Sequence of chain 1.D:
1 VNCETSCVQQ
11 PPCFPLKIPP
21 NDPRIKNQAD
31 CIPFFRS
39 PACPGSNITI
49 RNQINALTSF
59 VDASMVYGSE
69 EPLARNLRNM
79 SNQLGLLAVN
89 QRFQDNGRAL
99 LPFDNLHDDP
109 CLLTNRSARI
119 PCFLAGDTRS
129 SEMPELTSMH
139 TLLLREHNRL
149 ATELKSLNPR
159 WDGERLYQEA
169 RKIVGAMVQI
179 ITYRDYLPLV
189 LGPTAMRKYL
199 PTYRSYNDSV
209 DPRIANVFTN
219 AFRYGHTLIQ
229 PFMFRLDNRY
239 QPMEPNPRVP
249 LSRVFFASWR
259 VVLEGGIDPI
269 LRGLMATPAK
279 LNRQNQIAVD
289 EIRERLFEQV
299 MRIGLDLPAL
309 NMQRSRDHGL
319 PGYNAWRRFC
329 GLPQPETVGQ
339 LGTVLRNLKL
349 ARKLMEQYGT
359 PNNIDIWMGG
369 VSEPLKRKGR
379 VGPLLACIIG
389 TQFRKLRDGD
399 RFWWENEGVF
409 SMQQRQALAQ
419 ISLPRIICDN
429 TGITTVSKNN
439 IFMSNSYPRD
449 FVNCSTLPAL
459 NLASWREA

Binding-site contacts:
Ligand atom O5 contacts residue VAL208 of chain 1.B at 3.4 Å.
Ligand atom C4 contacts residue ARG392 of chain 1.B at 3.5 Å.
Ligand atom C1 contacts residue PHE327 of chain 1.D at 3.5 Å (hydrophobic).
Ligand atom C6 contacts residue ARG392 of chain 1.B at 3.6 Å.
Ligand atom C2 contacts residue ARG326 of chain 1.D at 3.8 Å.
Ligand atom O4 contacts residue TYR197 of chain 1.D at 3.8 Å.
Ligand atom C6 contacts residue PHE327 of chain 1.D at 3.4 Å (hydrophobic).
Ligand atom O2 contacts residue LYS196 of chain 1.D at 2.8 Å (salt-bridge).
Ligand atom O3 contacts residue FUC6 of chain 1.F at 3.4 Å.
Ligand atom O2 contacts residue MAN5 of chain 1.F at 3.5 Å (h-bond).
Ligand atom C6 contacts residue ASP396 of chain 1.B at 3.9 Å.
Ligand atom O7 contacts residue ARG326 of chain 1.D at 3.6 Å.
Ligand atom C2 contacts residue ASN205 of chain 1.B at 2.5 Å.
Ligand atom C2 contacts residue LYS196 of chain 1.D at 3.9 Å.
Ligand atom O4 contacts residue LYS393 of chain 1.D at 3.2 Å (salt-bridge).
Ligand atom O6 contacts residue GLY329 of chain 1.D at 3.4 Å.
Ligand atom C8 contacts residue LEU33 of chain 1.C at 3.5 Å (hydrophobic).
Ligand atom O3 contacts residue PHE327 of chain 1.D at 2.6 Å (h-bond).
Ligand atom O7 contacts residue ASN205 of chain 1.B at 3.1 Å (h-bond).
Ligand atom O4 contacts residue ARG392 of chain 1.B at 3.5 Å (salt-bridge).
Ligand atom C7 contacts residue ASN205 of chain 1.B at 3.1 Å.
Ligand atom N2 contacts residue ASN205 of chain 1.B at 2.8 Å (h-bond).
Ligand atom C4 contacts residue PHE327 of chain 1.D at 3.5 Å (hydrophobic).
Ligand atom C5 contacts residue PHE327 of chain 1.D at 3.1 Å (hydrophobic).
Ligand atom O6 contacts residue LYS196 of chain 1.D at 2.9 Å (salt-bridge).
Ligand atom C1 contacts residue ASN205 of chain 1.B at 1.4 Å.
Ligand atom C5 contacts residue ASN205 of chain 1.B at 3.7 Å.
Ligand atom C6 contacts residue PHE327 of chain 1.D at 3.9 Å (hydrophobic).
Ligand atom O5 contacts residue LYS196 of chain 1.D at 3.2 Å (salt-bridge).
Ligand atom C1 contacts residue LYS196 of chain 1.D at 3.8 Å.
Ligand atom O5 contacts residue ASN205 of chain 1.B at 2.4 Å (h-bond).
Ligand atom C2 contacts residue MAN5 of chain 1.F at 3.5 Å.
Ligand atom C6 contacts residue VAL208 of chain 1.B at 3.7 Å (hydrophobic).
Ligand atom O7 contacts residue PHE327 of chain 1.D at 3.5 Å.
Ligand atom C6 contacts residue TRP32 of chain 1.C at 3.9 Å (hydrophobic).
Ligand atom C8 contacts residue SER207 of chain 1.B at 3.6 Å.
Ligand atom C3 contacts residue PHE327 of chain 1.D at 3.5 Å (hydrophobic).
Ligand atom O5 contacts residue PHE327 of chain 1.D at 3.0 Å (h-bond).
Ligand atom C3 contacts residue ASN205 of chain 1.B at 3.7 Å.
Ligand atom O5 contacts residue PHE327 of chain 1.D at 3.3 Å.

Sequence of chain 1.C:
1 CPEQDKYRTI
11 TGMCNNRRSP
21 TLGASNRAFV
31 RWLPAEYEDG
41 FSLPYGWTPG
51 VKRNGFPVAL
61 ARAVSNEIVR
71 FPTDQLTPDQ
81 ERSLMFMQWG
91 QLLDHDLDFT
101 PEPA

Sequence of chain 1.B:
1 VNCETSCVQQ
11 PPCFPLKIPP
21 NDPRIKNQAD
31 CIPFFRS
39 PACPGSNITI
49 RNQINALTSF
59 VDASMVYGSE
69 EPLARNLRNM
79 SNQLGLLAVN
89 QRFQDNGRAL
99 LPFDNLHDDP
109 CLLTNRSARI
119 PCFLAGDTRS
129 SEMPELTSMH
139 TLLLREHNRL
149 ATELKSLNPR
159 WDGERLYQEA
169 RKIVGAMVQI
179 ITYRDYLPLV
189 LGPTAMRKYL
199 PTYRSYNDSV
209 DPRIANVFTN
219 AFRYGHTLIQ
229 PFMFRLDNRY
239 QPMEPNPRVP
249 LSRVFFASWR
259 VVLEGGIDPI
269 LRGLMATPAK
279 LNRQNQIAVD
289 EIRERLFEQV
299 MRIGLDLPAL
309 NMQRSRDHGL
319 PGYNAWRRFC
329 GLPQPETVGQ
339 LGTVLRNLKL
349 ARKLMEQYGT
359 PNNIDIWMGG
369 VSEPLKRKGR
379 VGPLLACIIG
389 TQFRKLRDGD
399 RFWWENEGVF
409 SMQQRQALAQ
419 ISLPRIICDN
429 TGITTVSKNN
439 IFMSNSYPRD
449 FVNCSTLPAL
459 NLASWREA

The protein below binds the small molecule below.
Small molecule (SMILES): CC(=O)N[C@H]1[C@H](O[C@H]2[C@H](O)[C@@H](NC(C)=O)CO[C@@H]2CO[C@@H]2O[C@@H](C)[C@@H](O)[C@@H](O)[C@@H]2O)O[C@H](CO)[C@@H](O[C@@H]2O[C@H](CO[C@H]3O[C@H](CO)[C@@H](O)[C@H](O)[C@@H]3O)[C@@H](O)[C@H](O[C@H]3O[C@H](CO)[C@@H](O)[C@H](O)[C@@H]3O)[C@@H]2O)[C@@H]1O